Binding-site contacts:
Ligand atom C2 contacts residue GLU351 of chain 2.A at 2.1 Å.
Ligand atom O6 contacts residue TRP325 of chain 2.A at 3.5 Å.
Ligand atom C4 contacts residue GLU404 of chain 2.A at 3.7 Å.
Ligand atom O3 contacts residue HIS120 of chain 2.A at 3.0 Å.
Ligand atom C6 contacts residue TRP397 of chain 2.A at 4.0 Å (hydrophobic).
Ligand atom C3 contacts residue GLU351 of chain 2.A at 2.6 Å.
Ligand atom C1 contacts residue GLU351 of chain 2.A at 1.4 Å.
Ligand atom O3 contacts residue GLN19 of chain 2.A at 2.6 Å (h-bond).
Ligand atom F2 contacts residue GLU165 of chain 2.A at 3.4 Å.
Ligand atom C6 contacts residue TYR295 of chain 2.A at 3.1 Å (hydrophobic).
Ligand atom F2 contacts residue GLU351 of chain 2.A at 2.5 Å.
Ligand atom F2 contacts residue ASN293 of chain 2.A at 4.0 Å.
Ligand atom C2 contacts residue GLU165 of chain 2.A at 3.5 Å.
Ligand atom O3 contacts residue TRP397 of chain 2.A at 3.8 Å.
Ligand atom F2 contacts residue ASN164 of chain 2.A at 2.8 Å.
Ligand atom C5 contacts residue GLU351 of chain 2.A at 2.9 Å.
Ligand atom C6 contacts residue PHE413 of chain 2.A at 3.7 Å (hydrophobic).
Ligand atom C4 contacts residue GLU351 of chain 2.A at 3.4 Å.
Ligand atom C5 contacts residue TRP397 of chain 2.A at 3.6 Å (hydrophobic).
Ligand atom C4 contacts residue TRP405 of chain 2.A at 3.7 Å (hydrophobic).
Ligand atom O3 contacts residue TRP405 of chain 2.A at 2.9 Å (h-bond).
Ligand atom O4 contacts residue GLU404 of chain 2.A at 2.7 Å (salt-bridge).
Ligand atom C3 contacts residue TRP405 of chain 2.A at 3.8 Å (hydrophobic).
Ligand atom O5 contacts residue TYR295 of chain 2.A at 2.8 Å (h-bond).
Ligand atom C4 contacts residue TRP397 of chain 2.A at 3.9 Å (hydrophobic).
Ligand atom O4 contacts residue TRP397 of chain 2.A at 3.3 Å.
Ligand atom O6 contacts residue GLU404 of chain 2.A at 2.7 Å (salt-bridge).
Ligand atom O4 contacts residue GLN19 of chain 2.A at 3.0 Å (h-bond).
Ligand atom O4 contacts residue TRP405 of chain 2.A at 3.6 Å.
Ligand atom O3 contacts residue GLU351 of chain 2.A at 3.9 Å.
Ligand atom C1 contacts residue TYR295 of chain 2.A at 3.5 Å (hydrophobic).
Ligand atom C1 contacts residue GLU165 of chain 2.A at 3.4 Å.
Ligand atom C3 contacts residue HIS120 of chain 2.A at 4.0 Å.
Ligand atom F2 contacts residue HIS120 of chain 2.A at 3.0 Å.
Ligand atom C6 contacts residue GLU404 of chain 2.A at 3.5 Å.
Ligand atom C3 contacts residue TRP397 of chain 2.A at 3.6 Å (hydrophobic).
Ligand atom O5 contacts residue GLU351 of chain 2.A at 2.4 Å (salt-bridge).
Ligand atom C3 contacts residue GLN19 of chain 2.A at 3.7 Å.
Ligand atom C5 contacts residue TYR295 of chain 2.A at 2.9 Å (hydrophobic).
Ligand atom C2 contacts residue HIS120 of chain 2.A at 4.0 Å.

This small molecule binds to this protein.
Small molecule (SMILES): OC[C@H]1O[C@H](O)[C@H](F)[C@@H](O)[C@@H]1O

Sequence of chain 2.A:
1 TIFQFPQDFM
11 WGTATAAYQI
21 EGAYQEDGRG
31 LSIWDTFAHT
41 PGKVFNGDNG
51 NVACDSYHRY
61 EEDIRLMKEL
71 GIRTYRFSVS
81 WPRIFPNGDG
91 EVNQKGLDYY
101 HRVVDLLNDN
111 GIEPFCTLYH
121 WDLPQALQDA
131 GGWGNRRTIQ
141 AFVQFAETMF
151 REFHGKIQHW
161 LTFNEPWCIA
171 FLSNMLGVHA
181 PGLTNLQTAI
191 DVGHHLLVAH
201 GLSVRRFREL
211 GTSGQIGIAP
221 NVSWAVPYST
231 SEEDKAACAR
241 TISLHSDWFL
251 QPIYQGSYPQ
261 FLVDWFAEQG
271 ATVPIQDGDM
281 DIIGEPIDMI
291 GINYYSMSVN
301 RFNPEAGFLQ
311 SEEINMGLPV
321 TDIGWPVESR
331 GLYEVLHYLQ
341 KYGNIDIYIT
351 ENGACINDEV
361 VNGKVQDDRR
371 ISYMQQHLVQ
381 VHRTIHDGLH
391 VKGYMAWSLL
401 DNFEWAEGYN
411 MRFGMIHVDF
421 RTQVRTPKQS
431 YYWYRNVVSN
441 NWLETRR